A small-molecule ligand and the protein it binds are described below.
Small molecule (SMILES): CC(=O)N[C@H]1[C@H](O[C@H]2[C@H](O)[C@@H](NC(C)=O)CO[C@@H]2CO)O[C@H](CO)[C@@H](O[C@@H]2O[C@H](CO)[C@@H](O)[C@H](O)[C@@H]2O)[C@@H]1O

Sequence of chain 1.G:
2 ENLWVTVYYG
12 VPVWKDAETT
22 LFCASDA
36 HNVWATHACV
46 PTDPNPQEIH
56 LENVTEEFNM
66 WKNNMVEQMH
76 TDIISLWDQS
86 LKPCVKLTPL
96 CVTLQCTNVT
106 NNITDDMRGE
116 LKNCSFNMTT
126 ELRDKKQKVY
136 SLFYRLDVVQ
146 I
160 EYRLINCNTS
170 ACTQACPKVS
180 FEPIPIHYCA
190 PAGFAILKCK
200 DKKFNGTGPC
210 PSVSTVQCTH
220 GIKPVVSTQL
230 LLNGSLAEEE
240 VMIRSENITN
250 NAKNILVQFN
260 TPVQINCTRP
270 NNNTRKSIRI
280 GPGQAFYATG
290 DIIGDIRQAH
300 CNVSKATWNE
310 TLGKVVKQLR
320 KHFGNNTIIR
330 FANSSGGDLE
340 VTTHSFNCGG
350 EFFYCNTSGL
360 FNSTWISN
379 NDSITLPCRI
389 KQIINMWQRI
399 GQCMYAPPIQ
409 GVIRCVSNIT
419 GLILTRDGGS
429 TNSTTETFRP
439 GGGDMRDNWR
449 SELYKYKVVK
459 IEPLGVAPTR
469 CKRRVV

Binding-site contacts:
Ligand atom C5 contacts residue ASN355 of chain 1.G at 3.6 Å.
Ligand atom O6 contacts residue SER357 of chain 1.G at 4.2 Å.
Ligand atom C8 contacts residue NAG1 of chain 1.BB at 3.3 Å.
Ligand atom C3 contacts residue ASN355 of chain 1.G at 3.8 Å.
Ligand atom N2 contacts residue ASN355 of chain 1.G at 2.9 Å (h-bond).
Ligand atom C1 contacts residue SER357 of chain 1.G at 3.8 Å.
Ligand atom C1 contacts residue ASN355 of chain 1.G at 1.4 Å.
Ligand atom C4 contacts residue ASN355 of chain 1.G at 4.2 Å.
Ligand atom C7 contacts residue ASN355 of chain 1.G at 3.1 Å.
Ligand atom C6 contacts residue SER357 of chain 1.G at 4.0 Å.
Ligand atom C8 contacts residue ASN355 of chain 1.G at 4.3 Å.
Ligand atom O5 contacts residue ASN355 of chain 1.G at 2.3 Å (h-bond).
Ligand atom O7 contacts residue ASN355 of chain 1.G at 2.9 Å (h-bond).
Ligand atom N2 contacts residue NAG1 of chain 1.W at 3.7 Å.
Ligand atom C7 contacts residue NAG1 of chain 1.W at 4.3 Å.
Ligand atom C8 contacts residue NAG1 of chain 1.W at 4.1 Å.
Ligand atom C2 contacts residue ASN355 of chain 1.G at 2.4 Å.
Ligand atom C5 contacts residue SER357 of chain 1.G at 3.6 Å.
Ligand atom O7 contacts residue NAG1 of chain 1.BB at 3.6 Å (h-bond).
Ligand atom O3 contacts residue NAG2 of chain 1.W at 3.5 Å (h-bond).
Ligand atom O5 contacts residue NAG2 of chain 1.W at 4.3 Å.
Ligand atom O6 contacts residue NAG2 of chain 1.W at 3.1 Å (h-bond).
Ligand atom O3 contacts residue NAG1 of chain 1.W at 4.3 Å.
Ligand atom C7 contacts residue NAG1 of chain 1.BB at 3.8 Å.
Ligand atom O5 contacts residue SER357 of chain 1.G at 3.8 Å.
Ligand atom C6 contacts residue NAG2 of chain 1.W at 4.0 Å.